Sequence of chain 1.B:
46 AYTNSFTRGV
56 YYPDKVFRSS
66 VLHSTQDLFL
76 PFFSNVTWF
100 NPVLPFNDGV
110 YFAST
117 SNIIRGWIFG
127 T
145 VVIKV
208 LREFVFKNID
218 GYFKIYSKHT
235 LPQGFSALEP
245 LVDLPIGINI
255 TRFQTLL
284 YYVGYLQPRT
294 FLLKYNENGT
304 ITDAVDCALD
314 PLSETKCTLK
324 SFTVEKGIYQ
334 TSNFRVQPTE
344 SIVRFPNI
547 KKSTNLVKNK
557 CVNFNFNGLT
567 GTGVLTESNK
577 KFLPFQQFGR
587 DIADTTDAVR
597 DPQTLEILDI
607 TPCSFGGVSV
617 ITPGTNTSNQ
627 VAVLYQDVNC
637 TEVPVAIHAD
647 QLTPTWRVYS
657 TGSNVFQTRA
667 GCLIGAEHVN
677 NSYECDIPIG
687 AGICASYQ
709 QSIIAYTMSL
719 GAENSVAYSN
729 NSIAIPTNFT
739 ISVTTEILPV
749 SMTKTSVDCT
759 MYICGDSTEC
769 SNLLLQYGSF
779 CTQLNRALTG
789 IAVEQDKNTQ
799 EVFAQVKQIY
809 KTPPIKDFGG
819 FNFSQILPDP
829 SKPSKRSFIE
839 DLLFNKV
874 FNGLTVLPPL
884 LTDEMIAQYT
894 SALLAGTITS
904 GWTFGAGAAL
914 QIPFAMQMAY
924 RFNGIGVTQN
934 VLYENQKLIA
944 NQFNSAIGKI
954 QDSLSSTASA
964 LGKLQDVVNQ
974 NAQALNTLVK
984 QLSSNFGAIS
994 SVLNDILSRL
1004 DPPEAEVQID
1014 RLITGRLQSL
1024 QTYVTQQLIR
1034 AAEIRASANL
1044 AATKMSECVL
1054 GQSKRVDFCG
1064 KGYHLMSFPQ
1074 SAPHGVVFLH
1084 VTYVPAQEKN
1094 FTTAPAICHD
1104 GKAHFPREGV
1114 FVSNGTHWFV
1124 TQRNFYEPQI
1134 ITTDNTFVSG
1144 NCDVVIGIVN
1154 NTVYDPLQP

Binding-site contacts:
Ligand atom C7 contacts residue ASN80 of chain 1.B at 3.6 Å.
Ligand atom O6 contacts residue PRO650 of chain 1.B at 4.2 Å.
Ligand atom C5 contacts residue ASN80 of chain 1.B at 3.7 Å.
Ligand atom O7 contacts residue ASN80 of chain 1.B at 4.4 Å.
Ligand atom C3 contacts residue ASN80 of chain 1.B at 3.8 Å.
Ligand atom C2 contacts residue ASN80 of chain 1.B at 2.5 Å.
Ligand atom C8 contacts residue ASN80 of chain 1.B at 3.9 Å.
Ligand atom C4 contacts residue ASN80 of chain 1.B at 4.3 Å.
Ligand atom O7 contacts residue TYR47 of chain 1.B at 3.3 Å.
Ligand atom O5 contacts residue ASN80 of chain 1.B at 2.4 Å (h-bond).
Ligand atom C7 contacts residue TYR47 of chain 1.B at 4.3 Å (hydrophobic).
Ligand atom C1 contacts residue ASN80 of chain 1.B at 1.4 Å.
Ligand atom N2 contacts residue ASN80 of chain 1.B at 2.9 Å (h-bond).

The small molecule below binds the protein below.
Small molecule (SMILES): CC(=O)N[C@@H]1[C@@H](O)[C@H](O)[C@@H](CO)O[C@H]1O